A small-molecule ligand and the protein it binds are described below.
Small molecule (SMILES): CC(=O)N[C@@H]1[C@@H](O)[C@H](O)[C@@H](CO)O[C@H]1O

Sequence of chain 1.B:
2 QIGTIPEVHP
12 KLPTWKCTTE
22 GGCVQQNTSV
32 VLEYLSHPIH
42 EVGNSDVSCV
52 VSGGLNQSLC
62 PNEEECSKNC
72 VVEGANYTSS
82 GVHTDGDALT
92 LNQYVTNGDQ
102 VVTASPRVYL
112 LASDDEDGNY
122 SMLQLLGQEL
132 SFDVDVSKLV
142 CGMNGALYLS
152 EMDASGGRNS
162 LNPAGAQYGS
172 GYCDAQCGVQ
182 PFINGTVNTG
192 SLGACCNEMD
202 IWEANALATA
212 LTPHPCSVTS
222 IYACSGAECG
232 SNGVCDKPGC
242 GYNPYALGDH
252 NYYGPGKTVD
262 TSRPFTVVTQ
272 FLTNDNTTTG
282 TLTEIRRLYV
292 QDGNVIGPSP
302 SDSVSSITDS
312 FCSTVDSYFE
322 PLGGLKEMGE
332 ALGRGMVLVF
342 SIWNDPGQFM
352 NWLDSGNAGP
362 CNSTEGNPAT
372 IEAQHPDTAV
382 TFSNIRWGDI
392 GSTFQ

Binding-site contacts:
Ligand atom C3 contacts residue ASN277 of chain 1.B at 3.9 Å.
Ligand atom O5 contacts residue ASN277 of chain 1.B at 2.4 Å (h-bond).
Ligand atom O7 contacts residue ASN277 of chain 1.B at 3.8 Å.
Ligand atom C7 contacts residue ILE391 of chain 1.B at 4.1 Å (hydrophobic).
Ligand atom N2 contacts residue ASN277 of chain 1.B at 2.3 Å (h-bond).
Ligand atom C7 contacts residue ASN277 of chain 1.B at 3.0 Å.
Ligand atom O3 contacts residue ILE391 of chain 1.B at 3.7 Å.
Ligand atom C4 contacts residue ASN277 of chain 1.B at 4.2 Å.
Ligand atom C8 contacts residue ASN277 of chain 1.B at 3.4 Å.
Ligand atom C5 contacts residue ASN277 of chain 1.B at 3.7 Å.
Ligand atom O3 contacts residue LEU273 of chain 1.B at 3.9 Å.
Ligand atom C8 contacts residue ILE391 of chain 1.B at 3.5 Å (hydrophobic).
Ligand atom C2 contacts residue ASN277 of chain 1.B at 2.6 Å.
Ligand atom C1 contacts residue ASN277 of chain 1.B at 1.5 Å.
Ligand atom N2 contacts residue ILE391 of chain 1.B at 4.3 Å.